The protein below binds the small molecule below.
Small molecule (SMILES): CC(=O)N[C@@H]1[C@@H](O)[C@H](O)[C@@H](CO)O[C@H]1O

Binding-site contacts:
Ligand atom C1 contacts residue LYS992 of chain 1.C at 3.9 Å.
Ligand atom O5 contacts residue LYS992 of chain 1.C at 4.0 Å.
Ligand atom C5 contacts residue ASN777 of chain 1.C at 3.6 Å.
Ligand atom C8 contacts residue LEU776 of chain 1.C at 4.2 Å (hydrophobic).
Ligand atom O7 contacts residue ASN777 of chain 1.C at 3.0 Å (h-bond).
Ligand atom N2 contacts residue ASN777 of chain 1.C at 2.9 Å (h-bond).
Ligand atom C8 contacts residue ASN777 of chain 1.C at 3.5 Å.
Ligand atom C7 contacts residue ASN777 of chain 1.C at 3.0 Å.
Ligand atom O5 contacts residue ASN777 of chain 1.C at 2.3 Å (h-bond).
Ligand atom C3 contacts residue ASN777 of chain 1.C at 3.8 Å.
Ligand atom C2 contacts residue ASN777 of chain 1.C at 2.4 Å.
Ligand atom C4 contacts residue ASN777 of chain 1.C at 4.2 Å.
Ligand atom C1 contacts residue ASN777 of chain 1.C at 1.4 Å.
Ligand atom C5 contacts residue LYS992 of chain 1.C at 3.8 Å.

Sequence of chain 1.C:
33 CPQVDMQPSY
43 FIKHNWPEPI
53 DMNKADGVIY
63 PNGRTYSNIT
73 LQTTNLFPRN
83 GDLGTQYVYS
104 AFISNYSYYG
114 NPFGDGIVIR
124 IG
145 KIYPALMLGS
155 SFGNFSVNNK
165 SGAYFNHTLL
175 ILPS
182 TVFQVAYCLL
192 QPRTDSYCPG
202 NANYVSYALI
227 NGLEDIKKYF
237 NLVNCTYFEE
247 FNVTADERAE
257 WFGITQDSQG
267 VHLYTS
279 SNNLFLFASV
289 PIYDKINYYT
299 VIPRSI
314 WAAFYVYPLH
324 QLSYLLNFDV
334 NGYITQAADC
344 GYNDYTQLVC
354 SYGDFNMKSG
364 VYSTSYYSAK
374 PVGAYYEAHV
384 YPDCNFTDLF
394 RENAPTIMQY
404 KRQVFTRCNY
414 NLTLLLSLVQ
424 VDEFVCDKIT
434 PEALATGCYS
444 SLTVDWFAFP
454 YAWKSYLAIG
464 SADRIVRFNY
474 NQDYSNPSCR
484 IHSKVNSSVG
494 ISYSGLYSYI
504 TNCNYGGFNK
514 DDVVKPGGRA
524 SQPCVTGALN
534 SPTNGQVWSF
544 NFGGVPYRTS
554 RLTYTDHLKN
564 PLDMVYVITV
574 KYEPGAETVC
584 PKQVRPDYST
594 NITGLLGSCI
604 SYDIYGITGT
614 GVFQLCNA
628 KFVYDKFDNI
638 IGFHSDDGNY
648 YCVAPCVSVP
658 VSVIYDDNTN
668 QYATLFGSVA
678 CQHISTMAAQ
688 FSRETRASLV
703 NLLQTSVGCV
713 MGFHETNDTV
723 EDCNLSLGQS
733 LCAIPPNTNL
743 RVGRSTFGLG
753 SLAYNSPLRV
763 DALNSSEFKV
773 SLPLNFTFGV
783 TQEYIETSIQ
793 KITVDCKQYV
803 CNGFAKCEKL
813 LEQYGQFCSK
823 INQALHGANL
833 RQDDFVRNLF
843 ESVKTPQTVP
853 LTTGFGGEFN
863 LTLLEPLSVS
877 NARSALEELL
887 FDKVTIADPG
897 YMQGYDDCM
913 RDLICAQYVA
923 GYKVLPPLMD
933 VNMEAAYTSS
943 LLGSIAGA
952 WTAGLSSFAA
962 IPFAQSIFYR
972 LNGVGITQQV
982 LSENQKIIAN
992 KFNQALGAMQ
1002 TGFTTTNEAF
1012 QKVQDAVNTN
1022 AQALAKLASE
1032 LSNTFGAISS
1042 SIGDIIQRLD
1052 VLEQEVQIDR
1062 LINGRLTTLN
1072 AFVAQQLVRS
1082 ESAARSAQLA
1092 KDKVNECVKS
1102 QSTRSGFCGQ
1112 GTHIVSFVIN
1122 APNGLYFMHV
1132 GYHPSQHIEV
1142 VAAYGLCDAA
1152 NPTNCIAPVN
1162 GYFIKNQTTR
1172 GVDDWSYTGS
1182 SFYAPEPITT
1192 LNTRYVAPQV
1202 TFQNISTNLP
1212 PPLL